Sequence of chain 6.B:
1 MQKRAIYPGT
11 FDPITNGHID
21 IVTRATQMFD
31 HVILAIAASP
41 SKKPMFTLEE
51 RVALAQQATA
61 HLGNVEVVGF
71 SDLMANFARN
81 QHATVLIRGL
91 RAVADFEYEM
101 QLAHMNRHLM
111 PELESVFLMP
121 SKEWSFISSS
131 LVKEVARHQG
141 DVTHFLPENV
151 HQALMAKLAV

The small molecule below binds the protein below.
Small molecule (SMILES): COC(=O)N1CCC(Cc2cccc([C@@H](CC#N)Nc3nc4ccc(C)nc4[nH]3)c2)CC1

Binding-site contacts:
Ligand atom C21 contacts residue LEU73 of chain 2.B at 3.8 Å (hydrophobic).
Ligand atom O contacts residue ARG88 of chain 2.B at 3.4 Å (salt-bridge).
Ligand atom C13 contacts residue PHE70 of chain 2.B at 3.9 Å (hydrophobic).
Ligand atom O contacts residue LEU102 of chain 2.B at 3.7 Å.
Ligand atom C8 contacts residue ALA37 of chain 2.B at 3.8 Å (hydrophobic).
Ligand atom C14 contacts residue PHE70 of chain 2.B at 3.8 Å (hydrophobic).
Ligand atom O1 contacts residue MET74 of chain 2.B at 3.4 Å.
Ligand atom N5 contacts residue MET74 of chain 2.B at 2.9 Å (h-bond).
Ligand atom N5 contacts residue LEU73 of chain 2.B at 3.5 Å.
Ligand atom N2 contacts residue ASP72 of chain 2.B at 3.1 Å (salt-bridge).
Ligand atom N1 contacts residue SER39 of chain 2.B at 2.9 Å (h-bond).
Ligand atom C15 contacts residue MET74 of chain 2.B at 3.7 Å (hydrophobic).
Ligand atom C17 contacts residue PG41 of chain 2.L at 3.6 Å.
Ligand atom C20 contacts residue VAL135 of chain 6.B at 3.9 Å (hydrophobic).
Ligand atom C contacts residue ARG88 of chain 2.B at 3.4 Å.
Ligand atom C23 contacts residue ARG88 of chain 2.B at 3.6 Å.
Ligand atom N contacts residue LEU102 of chain 2.B at 3.8 Å.
Ligand atom C7 contacts residue ALA37 of chain 2.B at 3.5 Å (hydrophobic).
Ligand atom C1 contacts residue MET74 of chain 2.B at 3.9 Å (hydrophobic).
Ligand atom N2 contacts residue LEU73 of chain 2.B at 3.9 Å.
Ligand atom C12 contacts residue ASP72 of chain 2.B at 3.7 Å.
Ligand atom C contacts residue ASN106 of chain 2.B at 3.4 Å.
Ligand atom C12 contacts residue HIS138 of chain 6.B at 3.8 Å.
Ligand atom C7 contacts residue THR10 of chain 2.B at 3.7 Å.
Ligand atom N3 contacts residue HIS138 of chain 6.B at 3.9 Å.
Ligand atom N4 contacts residue LEU73 of chain 2.B at 3.6 Å.
Ligand atom C14 contacts residue SER71 of chain 2.B at 3.6 Å.
Ligand atom C20 contacts residue ASN106 of chain 2.B at 3.7 Å.
Ligand atom C11 contacts residue ALA37 of chain 2.B at 3.6 Å (hydrophobic).
Ligand atom C6 contacts residue ALA37 of chain 2.B at 3.4 Å (hydrophobic).
Ligand atom C13 contacts residue ASP72 of chain 2.B at 3.1 Å.
Ligand atom C8 contacts residue PRO40 of chain 2.B at 3.8 Å (hydrophobic).
Ligand atom O1 contacts residue ASN106 of chain 2.B at 3.0 Å (h-bond).
Ligand atom C17 contacts residue GLU134 of chain 6.B at 3.8 Å.
Ligand atom C contacts residue LEU86 of chain 2.B at 3.8 Å (hydrophobic).
Ligand atom N2 contacts residue MET74 of chain 2.B at 3.8 Å.
Ligand atom C1 contacts residue LEU102 of chain 2.B at 3.7 Å (hydrophobic).
Ligand atom N1 contacts residue ALA38 of chain 2.B at 3.5 Å (h-bond).
Ligand atom C13 contacts residue SER71 of chain 2.B at 3.4 Å.
Ligand atom C20 contacts residue LEU102 of chain 2.B at 3.9 Å (hydrophobic).

Sequence of chain 2.B:
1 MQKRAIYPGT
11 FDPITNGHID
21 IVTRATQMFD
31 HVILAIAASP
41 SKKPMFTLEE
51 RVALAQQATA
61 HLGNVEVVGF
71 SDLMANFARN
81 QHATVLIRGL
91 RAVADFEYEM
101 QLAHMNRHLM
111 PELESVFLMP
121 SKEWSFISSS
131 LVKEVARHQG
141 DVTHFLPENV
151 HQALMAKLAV